This small molecule binds to this protein.
Small molecule (SMILES): Nc1ncnc2c1ncn2[C@@H]1O[C@H](CO)[C@@H](O)[C@H]1O

Sequence of chain 1.G:
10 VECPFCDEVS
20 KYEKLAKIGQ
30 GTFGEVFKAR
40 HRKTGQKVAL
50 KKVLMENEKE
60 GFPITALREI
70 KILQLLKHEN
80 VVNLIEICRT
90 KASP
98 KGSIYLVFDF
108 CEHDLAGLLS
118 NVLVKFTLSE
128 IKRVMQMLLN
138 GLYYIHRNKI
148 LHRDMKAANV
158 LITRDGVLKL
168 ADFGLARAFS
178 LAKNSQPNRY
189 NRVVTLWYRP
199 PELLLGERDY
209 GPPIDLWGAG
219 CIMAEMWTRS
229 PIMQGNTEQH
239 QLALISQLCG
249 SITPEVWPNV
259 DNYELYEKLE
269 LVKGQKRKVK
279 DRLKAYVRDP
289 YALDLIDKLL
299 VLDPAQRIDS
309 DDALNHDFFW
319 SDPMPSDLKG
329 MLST

Binding-site contacts:
Ligand atom C6 contacts residue LEU158 of chain 1.G at 3.5 Å (hydrophobic).
Ligand atom C8 contacts residue VAL35 of chain 1.G at 3.8 Å (hydrophobic).
Ligand atom O5' contacts residue GLN29 of chain 1.G at 3.8 Å.
Ligand atom C2 contacts residue ILE27 of chain 1.G at 3.8 Å (hydrophobic).
Ligand atom C5 contacts residue ILE27 of chain 1.G at 3.8 Å (hydrophobic).
Ligand atom N1 contacts residue PHE107 of chain 1.G at 3.7 Å.
Ligand atom O2' contacts residue LEU158 of chain 1.G at 3.9 Å.
Ligand atom N1 contacts residue CYS108 of chain 1.G at 2.8 Å (h-bond).
Ligand atom O2' contacts residue ALA155 of chain 1.G at 3.9 Å.
Ligand atom N7 contacts residue VAL35 of chain 1.G at 3.9 Å.
Ligand atom C2' contacts residue LEU158 of chain 1.G at 4.0 Å (hydrophobic).
Ligand atom C4' contacts residue GLN29 of chain 1.G at 4.0 Å.
Ligand atom O2' contacts residue ASP111 of chain 1.G at 3.2 Å.
Ligand atom N6 contacts residue ALA48 of chain 1.G at 3.5 Å.
Ligand atom C5' contacts residue ALA155 of chain 1.G at 3.9 Å (hydrophobic).
Ligand atom C5 contacts residue LEU158 of chain 1.G at 3.6 Å (hydrophobic).
Ligand atom O5' contacts residue GLY30 of chain 1.G at 3.5 Å.
Ligand atom C4 contacts residue ILE27 of chain 1.G at 3.6 Å (hydrophobic).
Ligand atom C5' contacts residue ASN156 of chain 1.G at 3.4 Å.
Ligand atom N7 contacts residue LEU158 of chain 1.G at 3.9 Å.
Ligand atom O4' contacts residue VAL35 of chain 1.G at 4.0 Å.
Ligand atom C2' contacts residue ALA155 of chain 1.G at 3.4 Å (hydrophobic).
Ligand atom O5' contacts residue ASP169 of chain 1.G at 3.2 Å (salt-bridge).
Ligand atom N6 contacts residue LEU158 of chain 1.G at 3.6 Å.
Ligand atom N1 contacts residue ILE27 of chain 1.G at 4.0 Å.
Ligand atom O5' contacts residue ASN156 of chain 1.G at 3.9 Å.
Ligand atom C6 contacts residue CYS108 of chain 1.G at 3.9 Å (hydrophobic).
Ligand atom C5' contacts residue ASP169 of chain 1.G at 4.0 Å.
Ligand atom C6 contacts residue ILE27 of chain 1.G at 4.1 Å (hydrophobic).
Ligand atom N6 contacts residue ASP106 of chain 1.G at 3.5 Å (salt-bridge).
Ligand atom C4' contacts residue ALA155 of chain 1.G at 4.1 Å (hydrophobic).
Ligand atom N3 contacts residue LEU158 of chain 1.G at 3.9 Å.
Ligand atom C3' contacts residue ALA155 of chain 1.G at 3.1 Å (hydrophobic).
Ligand atom C2 contacts residue CYS108 of chain 1.G at 3.1 Å (hydrophobic).
Ligand atom C5' contacts residue GLN29 of chain 1.G at 3.9 Å.
Ligand atom O3' contacts residue ILE27 of chain 1.G at 3.8 Å.
Ligand atom C4 contacts residue LEU158 of chain 1.G at 3.8 Å (hydrophobic).
Ligand atom N6 contacts residue PHE107 of chain 1.G at 3.7 Å.
Ligand atom N3 contacts residue ILE27 of chain 1.G at 3.6 Å.
Ligand atom N6 contacts residue CYS108 of chain 1.G at 3.3 Å (h-bond).